Sequence of chain 1.C:
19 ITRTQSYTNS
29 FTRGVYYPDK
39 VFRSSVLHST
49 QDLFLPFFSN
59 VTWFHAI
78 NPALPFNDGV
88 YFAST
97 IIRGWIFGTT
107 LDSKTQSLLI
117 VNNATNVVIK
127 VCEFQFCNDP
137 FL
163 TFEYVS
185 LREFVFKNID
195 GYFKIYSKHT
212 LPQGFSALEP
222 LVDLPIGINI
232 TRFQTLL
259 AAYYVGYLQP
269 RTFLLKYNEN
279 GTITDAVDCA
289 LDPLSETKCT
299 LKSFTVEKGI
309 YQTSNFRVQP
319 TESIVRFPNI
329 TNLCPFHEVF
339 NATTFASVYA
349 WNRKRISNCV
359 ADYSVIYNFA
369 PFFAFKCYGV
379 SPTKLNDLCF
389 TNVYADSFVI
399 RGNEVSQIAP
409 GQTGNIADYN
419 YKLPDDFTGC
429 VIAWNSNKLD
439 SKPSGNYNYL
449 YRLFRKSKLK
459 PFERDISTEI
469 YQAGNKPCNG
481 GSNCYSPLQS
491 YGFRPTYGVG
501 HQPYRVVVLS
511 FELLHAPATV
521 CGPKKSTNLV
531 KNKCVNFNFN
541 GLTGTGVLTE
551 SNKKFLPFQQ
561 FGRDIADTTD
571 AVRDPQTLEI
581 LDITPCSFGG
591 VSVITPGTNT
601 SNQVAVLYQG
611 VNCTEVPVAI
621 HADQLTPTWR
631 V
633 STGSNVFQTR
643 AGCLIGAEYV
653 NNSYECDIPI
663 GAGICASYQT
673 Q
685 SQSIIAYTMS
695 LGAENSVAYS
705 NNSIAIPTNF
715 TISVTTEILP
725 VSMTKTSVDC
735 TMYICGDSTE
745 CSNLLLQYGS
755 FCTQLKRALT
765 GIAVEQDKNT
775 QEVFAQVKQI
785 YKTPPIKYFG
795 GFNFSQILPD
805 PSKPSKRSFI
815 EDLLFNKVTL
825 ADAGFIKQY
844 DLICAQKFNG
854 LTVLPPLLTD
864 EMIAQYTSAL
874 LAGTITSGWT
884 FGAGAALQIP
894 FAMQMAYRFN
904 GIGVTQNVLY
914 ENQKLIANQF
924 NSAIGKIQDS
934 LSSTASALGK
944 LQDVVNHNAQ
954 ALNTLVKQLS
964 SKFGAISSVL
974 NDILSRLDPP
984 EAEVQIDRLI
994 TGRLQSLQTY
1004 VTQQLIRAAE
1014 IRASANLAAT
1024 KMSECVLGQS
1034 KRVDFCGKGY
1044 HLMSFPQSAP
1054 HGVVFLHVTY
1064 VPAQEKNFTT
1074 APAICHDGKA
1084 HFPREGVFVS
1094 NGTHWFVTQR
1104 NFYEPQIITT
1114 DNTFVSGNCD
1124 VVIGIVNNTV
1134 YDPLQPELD

A protein and the small-molecule ligand that binds it are described below.
Small molecule (SMILES): CC(=O)N[C@@H]1[C@@H](O)[C@H](O)[C@@H](CO)O[C@H]1O

Binding-site contacts:
Ligand atom C1 contacts residue ASN797 of chain 1.C at 1.4 Å.
Ligand atom O5 contacts residue ASN797 of chain 1.C at 2.4 Å (h-bond).
Ligand atom C4 contacts residue ASN797 of chain 1.C at 4.2 Å.
Ligand atom O6 contacts residue GLN800 of chain 1.C at 3.2 Å (h-bond).
Ligand atom N2 contacts residue ASN797 of chain 1.C at 2.8 Å (h-bond).
Ligand atom C3 contacts residue ASN797 of chain 1.C at 3.8 Å.
Ligand atom C6 contacts residue GLN800 of chain 1.C at 4.4 Å.
Ligand atom C2 contacts residue ASN797 of chain 1.C at 2.5 Å.
Ligand atom C8 contacts residue ASN797 of chain 1.C at 4.2 Å.
Ligand atom C7 contacts residue ASN797 of chain 1.C at 3.9 Å.
Ligand atom O5 contacts residue SER799 of chain 1.C at 4.4 Å.
Ligand atom C1 contacts residue SER799 of chain 1.C at 3.8 Å.
Ligand atom C5 contacts residue ASN797 of chain 1.C at 3.7 Å.